Binding-site contacts:
Ligand atom OP1 contacts residue ARG412 of chain 44.A at 3.8 Å.
Ligand atom C5' contacts residue ARG412 of chain 44.A at 3.0 Å.
Ligand atom OP2 contacts residue ARG412 of chain 44.A at 1.4 Å (salt-bridge).
Ligand atom C2' contacts residue VAL47 of chain 44.A at 4.3 Å (hydrophobic).
Ligand atom P contacts residue LYS21 of chain 43.C at 3.4 Å.
Ligand atom O3' contacts residue ARG412 of chain 44.A at 4.3 Å.
Ligand atom OP2 contacts residue LYS21 of chain 43.C at 2.7 Å (salt-bridge).
Ligand atom C4' contacts residue VAL47 of chain 44.A at 4.1 Å (hydrophobic).
Ligand atom O5' contacts residue ARG412 of chain 44.A at 3.1 Å (salt-bridge).
Ligand atom OP1 contacts residue ARG18 of chain 43.C at 4.0 Å.
Ligand atom C3' contacts residue VAL47 of chain 44.A at 4.0 Å (hydrophobic).
Ligand atom C5' contacts residue ASN414 of chain 44.A at 3.3 Å.
Ligand atom C3' contacts residue ASN414 of chain 44.A at 4.5 Å.
Ligand atom O3' contacts residue VAL47 of chain 44.A at 3.1 Å.
Ligand atom O4' contacts residue ASN414 of chain 44.A at 2.9 Å (h-bond).
Ligand atom C1' contacts residue ASN414 of chain 44.A at 4.1 Å.
Ligand atom OP1 contacts residue LYS21 of chain 43.C at 3.9 Å.
Ligand atom OP2 contacts residue ARG18 of chain 43.C at 3.7 Å.
Ligand atom C4' contacts residue ARG412 of chain 44.A at 4.4 Å.
Ligand atom C4' contacts residue ASN414 of chain 44.A at 3.0 Å.
Ligand atom P contacts residue ARG412 of chain 44.A at 2.7 Å.

Sequence of chain 44.A:
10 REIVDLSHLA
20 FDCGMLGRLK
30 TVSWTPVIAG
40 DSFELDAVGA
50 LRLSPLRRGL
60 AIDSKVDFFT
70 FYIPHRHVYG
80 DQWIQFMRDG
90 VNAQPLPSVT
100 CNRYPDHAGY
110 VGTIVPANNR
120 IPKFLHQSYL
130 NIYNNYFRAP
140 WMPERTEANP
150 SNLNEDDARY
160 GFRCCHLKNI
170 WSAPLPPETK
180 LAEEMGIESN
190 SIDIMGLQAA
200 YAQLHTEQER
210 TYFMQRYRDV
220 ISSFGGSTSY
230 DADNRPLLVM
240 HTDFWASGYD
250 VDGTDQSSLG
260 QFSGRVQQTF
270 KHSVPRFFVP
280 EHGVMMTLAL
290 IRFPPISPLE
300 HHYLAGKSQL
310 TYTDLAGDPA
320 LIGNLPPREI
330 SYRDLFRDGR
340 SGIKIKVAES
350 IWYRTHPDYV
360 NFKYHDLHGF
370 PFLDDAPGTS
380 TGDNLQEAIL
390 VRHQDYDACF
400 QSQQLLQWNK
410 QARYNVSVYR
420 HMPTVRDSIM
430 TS

Sequence of chain 43.C:
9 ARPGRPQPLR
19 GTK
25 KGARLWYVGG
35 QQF

This protein binds this small molecule.
Small molecule (SMILES): Nc1ccn([C@H]2C[C@H](O)[C@@H](COP(=O)(O)O)O2)c(=O)n1